Binding-site contacts:
Ligand atom C2 contacts residue GLN580 of chain 1.B at 4.4 Å.
Ligand atom C1 contacts residue GLN580 of chain 1.B at 4.4 Å.
Ligand atom O4 contacts residue GLN580 of chain 1.B at 4.0 Å.
Ligand atom C3 contacts residue GLN580 of chain 1.B at 4.3 Å.
Ligand atom C2 contacts residue ASN331 of chain 1.B at 2.4 Å.
Ligand atom C1 contacts residue ASN331 of chain 1.B at 1.4 Å.
Ligand atom C8 contacts residue ASN331 of chain 1.B at 4.3 Å.
Ligand atom C5 contacts residue ASN331 of chain 1.B at 3.8 Å.
Ligand atom N2 contacts residue ASN331 of chain 1.B at 2.9 Å (h-bond).
Ligand atom C3 contacts residue ASN331 of chain 1.B at 3.8 Å.
Ligand atom C7 contacts residue ASN331 of chain 1.B at 3.8 Å.
Ligand atom O6 contacts residue GLN580 of chain 1.B at 4.5 Å.
Ligand atom C6 contacts residue GLN580 of chain 1.B at 3.4 Å.
Ligand atom C5 contacts residue GLN580 of chain 1.B at 3.7 Å.
Ligand atom O5 contacts residue ASN331 of chain 1.B at 2.5 Å (h-bond).
Ligand atom C4 contacts residue GLN580 of chain 1.B at 3.3 Å.
Ligand atom C8 contacts residue GLN580 of chain 1.B at 4.4 Å.
Ligand atom O5 contacts residue GLN580 of chain 1.B at 3.8 Å.
Ligand atom O6 contacts residue ASN331 of chain 1.B at 4.3 Å.
Ligand atom C4 contacts residue ASN331 of chain 1.B at 4.2 Å.

Sequence of chain 1.B:
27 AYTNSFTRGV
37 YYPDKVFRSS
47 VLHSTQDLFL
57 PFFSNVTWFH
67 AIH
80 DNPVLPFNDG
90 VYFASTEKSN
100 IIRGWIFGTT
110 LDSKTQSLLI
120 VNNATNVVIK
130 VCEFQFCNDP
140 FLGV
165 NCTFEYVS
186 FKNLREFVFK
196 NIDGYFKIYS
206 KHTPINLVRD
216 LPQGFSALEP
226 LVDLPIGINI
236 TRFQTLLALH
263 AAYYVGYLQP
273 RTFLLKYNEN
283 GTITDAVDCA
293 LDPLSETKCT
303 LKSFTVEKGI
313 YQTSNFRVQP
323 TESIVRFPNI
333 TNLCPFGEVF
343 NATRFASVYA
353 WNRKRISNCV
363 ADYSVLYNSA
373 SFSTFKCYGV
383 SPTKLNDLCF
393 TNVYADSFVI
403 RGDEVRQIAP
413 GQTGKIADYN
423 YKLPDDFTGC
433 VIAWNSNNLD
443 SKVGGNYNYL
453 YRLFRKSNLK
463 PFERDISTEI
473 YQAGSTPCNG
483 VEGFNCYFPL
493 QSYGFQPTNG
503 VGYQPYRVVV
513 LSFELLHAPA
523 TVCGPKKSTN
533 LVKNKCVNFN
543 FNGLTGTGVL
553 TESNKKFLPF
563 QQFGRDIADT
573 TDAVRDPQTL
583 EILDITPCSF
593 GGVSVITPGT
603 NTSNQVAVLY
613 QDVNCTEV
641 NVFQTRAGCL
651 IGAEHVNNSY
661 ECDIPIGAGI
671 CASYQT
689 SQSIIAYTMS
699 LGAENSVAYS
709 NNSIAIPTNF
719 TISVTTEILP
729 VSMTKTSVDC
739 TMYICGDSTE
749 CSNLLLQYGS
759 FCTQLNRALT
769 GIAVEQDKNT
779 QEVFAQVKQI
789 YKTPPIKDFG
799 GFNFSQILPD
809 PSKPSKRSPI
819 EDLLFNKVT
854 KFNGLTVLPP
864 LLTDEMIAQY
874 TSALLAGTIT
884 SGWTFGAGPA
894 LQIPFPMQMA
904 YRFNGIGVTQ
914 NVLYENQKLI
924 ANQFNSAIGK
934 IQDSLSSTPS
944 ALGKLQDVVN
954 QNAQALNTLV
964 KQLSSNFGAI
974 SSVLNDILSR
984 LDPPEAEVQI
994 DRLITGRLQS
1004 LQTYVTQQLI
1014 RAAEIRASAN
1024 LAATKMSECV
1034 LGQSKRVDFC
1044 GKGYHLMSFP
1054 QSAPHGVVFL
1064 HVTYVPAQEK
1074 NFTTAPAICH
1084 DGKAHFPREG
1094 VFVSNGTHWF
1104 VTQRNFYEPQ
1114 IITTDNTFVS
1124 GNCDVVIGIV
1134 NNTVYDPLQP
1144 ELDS

A protein and the small-molecule ligand that binds it are described below.
Small molecule (SMILES): CC(=O)N[C@@H]1[C@@H](O)[C@H](O)[C@@H](CO)O[C@H]1O